A small-molecule ligand and the protein it binds are described below.
Small molecule (SMILES): CC(=O)N[C@@H]1[C@@H](O)[C@H](O)[C@@H](CO)O[C@H]1O

Binding-site contacts:
Ligand atom N2 contacts residue ASN324 of chain 1.A at 2.8 Å (h-bond).
Ligand atom O5 contacts residue ASN324 of chain 1.A at 2.4 Å (h-bond).
Ligand atom O7 contacts residue ASN324 of chain 1.A at 3.5 Å (h-bond).
Ligand atom C8 contacts residue ASN324 of chain 1.A at 4.3 Å.
Ligand atom C5 contacts residue ASN324 of chain 1.A at 3.7 Å.
Ligand atom C4 contacts residue ASN324 of chain 1.A at 4.2 Å.
Ligand atom C2 contacts residue ASN324 of chain 1.A at 2.4 Å.
Ligand atom C3 contacts residue ASN324 of chain 1.A at 3.8 Å.
Ligand atom C6 contacts residue ASN324 of chain 1.A at 4.4 Å.
Ligand atom C7 contacts residue ASN324 of chain 1.A at 3.3 Å.
Ligand atom C1 contacts residue ASN324 of chain 1.A at 1.5 Å.

Sequence of chain 1.A:
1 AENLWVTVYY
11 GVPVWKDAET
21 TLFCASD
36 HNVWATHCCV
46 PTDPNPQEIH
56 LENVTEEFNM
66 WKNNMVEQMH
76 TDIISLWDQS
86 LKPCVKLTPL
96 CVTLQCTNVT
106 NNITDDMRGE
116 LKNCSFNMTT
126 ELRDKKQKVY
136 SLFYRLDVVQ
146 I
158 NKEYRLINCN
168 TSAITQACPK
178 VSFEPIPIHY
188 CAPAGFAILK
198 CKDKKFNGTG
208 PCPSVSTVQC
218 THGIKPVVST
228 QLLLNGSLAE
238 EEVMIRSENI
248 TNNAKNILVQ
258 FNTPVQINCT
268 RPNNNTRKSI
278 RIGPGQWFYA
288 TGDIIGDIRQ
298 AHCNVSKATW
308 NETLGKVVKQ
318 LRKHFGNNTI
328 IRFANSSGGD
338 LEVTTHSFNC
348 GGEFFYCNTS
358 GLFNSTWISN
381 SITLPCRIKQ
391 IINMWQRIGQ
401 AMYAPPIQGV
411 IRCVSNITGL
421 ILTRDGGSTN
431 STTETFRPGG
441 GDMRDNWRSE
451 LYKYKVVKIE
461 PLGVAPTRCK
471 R